Sequence of chain 1.X:
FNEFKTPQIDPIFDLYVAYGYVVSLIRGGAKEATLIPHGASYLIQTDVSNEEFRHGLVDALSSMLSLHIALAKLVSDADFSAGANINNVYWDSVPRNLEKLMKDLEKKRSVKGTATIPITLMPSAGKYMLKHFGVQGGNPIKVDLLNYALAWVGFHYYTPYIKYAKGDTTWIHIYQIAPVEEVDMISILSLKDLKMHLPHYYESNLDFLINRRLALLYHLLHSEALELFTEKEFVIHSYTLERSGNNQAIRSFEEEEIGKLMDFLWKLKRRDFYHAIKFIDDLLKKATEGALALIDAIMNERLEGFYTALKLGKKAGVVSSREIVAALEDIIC

The protein below binds the small molecule below.
Small molecule (SMILES): Cc1cn([C@H]2C[C@H](O[P](=O)(O)OC[C@H]3O[C@@H](n4ccc(N)nc4=O)C[C@@H]3O[P](=O)(O)OC[C@H]3O[C@@H](n4ccc(N)nc4=O)C[C@@H]3O[P](=O)(O)OC[C@H]3O[C@@H](n4ccc(N)nc4=O)C[C@@H]3O)[C@@H](COP(=O)=O)O2)c(=O)[nH]c1=O

Binding-site contacts:
Ligand atom O2 contacts residue DA9 of chain 1.C at 3.2 Å.
Ligand atom O4 contacts residue DA9 of chain 1.C at 3.1 Å (h-bond).
Ligand atom C6 contacts residue ASN254 of chain 1.X at 4.0 Å.
Ligand atom C2 contacts residue ASN254 of chain 1.X at 3.2 Å.
Ligand atom N1 contacts residue DG8 of chain 1.C at 4.0 Å.
Ligand atom C2 contacts residue DG6 of chain 1.C at 3.4 Å.
Ligand atom N1 contacts residue ASN254 of chain 1.X at 3.5 Å (h-bond).
Ligand atom C4' contacts residue ASN96 of chain 1.X at 4.1 Å.
Ligand atom O4' contacts residue ASN96 of chain 1.X at 3.1 Å (h-bond).
Ligand atom N3 contacts residue DG6 of chain 1.C at 3.0 Å (h-bond).
Ligand atom C2 contacts residue DA9 of chain 1.C at 3.7 Å.
Ligand atom O2 contacts residue ASN254 of chain 1.X at 3.5 Å (h-bond).
Ligand atom C4 contacts residue DG8 of chain 1.C at 3.5 Å.
Ligand atom N3 contacts residue DA9 of chain 1.C at 3.5 Å (h-bond).
Ligand atom C7 contacts residue DA9 of chain 1.C at 3.7 Å.
Ligand atom O4' contacts residue DG8 of chain 1.C at 4.0 Å.
Ligand atom C1' contacts residue ASN96 of chain 1.X at 3.5 Å.
Ligand atom N3 contacts residue DG7 of chain 1.C at 3.0 Å (h-bond).
Ligand atom OP1 contacts residue ASN96 of chain 1.X at 3.7 Å.
Ligand atom C4 contacts residue DG7 of chain 1.C at 3.6 Å.
Ligand atom O2 contacts residue ASN96 of chain 1.X at 3.1 Å (h-bond).
Ligand atom N4 contacts residue DG6 of chain 1.C at 2.9 Å (h-bond).
Ligand atom C1' contacts residue ASN254 of chain 1.X at 3.9 Å.
Ligand atom C4 contacts residue DA9 of chain 1.C at 4.0 Å.
Ligand atom C2 contacts residue DG8 of chain 1.C at 3.3 Å.
Ligand atom N4 contacts residue DG7 of chain 1.C at 3.1 Å (h-bond).
Ligand atom C2' contacts residue ASN96 of chain 1.X at 4.2 Å.
Ligand atom N3 contacts residue DG8 of chain 1.C at 3.0 Å (h-bond).
Ligand atom N1 contacts residue ASN96 of chain 1.X at 3.9 Å.
Ligand atom C5 contacts residue ASN254 of chain 1.X at 4.3 Å.
Ligand atom N4 contacts residue DG8 of chain 1.C at 3.0 Å (h-bond).
Ligand atom C4 contacts residue DG6 of chain 1.C at 3.5 Å.
Ligand atom O2 contacts residue DG8 of chain 1.C at 3.0 Å (h-bond).
Ligand atom C4 contacts residue ASN254 of chain 1.X at 4.0 Å.
Ligand atom C2 contacts residue DG7 of chain 1.C at 3.5 Å.
Ligand atom C2 contacts residue ASN96 of chain 1.X at 3.7 Å.
Ligand atom O2 contacts residue DG6 of chain 1.C at 2.9 Å (h-bond).
Ligand atom O2 contacts residue DG7 of chain 1.C at 2.7 Å (h-bond).
Ligand atom N3 contacts residue ASN254 of chain 1.X at 3.5 Å (h-bond).
Ligand atom C2' contacts residue ASN254 of chain 1.X at 3.7 Å.